A small-molecule ligand and the protein it binds are described below.
Small molecule (SMILES): CC(=O)N[C@@H]1[C@@H](O)[C@H](O)[C@@H](CO)O[C@H]1O

Sequence of chain 29.C:
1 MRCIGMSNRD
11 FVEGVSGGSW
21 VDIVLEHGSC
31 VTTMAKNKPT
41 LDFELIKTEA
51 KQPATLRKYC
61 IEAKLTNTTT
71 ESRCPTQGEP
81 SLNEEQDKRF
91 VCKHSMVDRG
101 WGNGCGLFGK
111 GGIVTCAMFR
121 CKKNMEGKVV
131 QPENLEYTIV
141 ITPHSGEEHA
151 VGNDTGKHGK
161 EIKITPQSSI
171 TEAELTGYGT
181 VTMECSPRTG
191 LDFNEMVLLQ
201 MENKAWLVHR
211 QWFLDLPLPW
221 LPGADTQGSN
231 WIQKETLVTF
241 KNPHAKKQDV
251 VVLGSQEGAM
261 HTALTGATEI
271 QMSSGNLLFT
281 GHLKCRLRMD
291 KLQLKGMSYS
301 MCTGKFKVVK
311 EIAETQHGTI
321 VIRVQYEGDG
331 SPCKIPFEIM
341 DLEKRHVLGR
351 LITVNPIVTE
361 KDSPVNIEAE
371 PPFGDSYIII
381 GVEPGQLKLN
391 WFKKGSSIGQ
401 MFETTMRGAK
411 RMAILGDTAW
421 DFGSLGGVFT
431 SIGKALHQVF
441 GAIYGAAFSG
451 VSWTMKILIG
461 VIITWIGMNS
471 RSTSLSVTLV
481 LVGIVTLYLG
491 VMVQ

Binding-site contacts:
Ligand atom C8 contacts residue MET118 of chain 29.C at 3.8 Å (hydrophobic).
Ligand atom O7 contacts residue SER300 of chain 31.E at 4.3 Å.
Ligand atom N2 contacts residue ASN67 of chain 29.C at 2.9 Å (h-bond).
Ligand atom C5 contacts residue ASN67 of chain 29.C at 3.7 Å.
Ligand atom O7 contacts residue ASN67 of chain 29.C at 3.3 Å (h-bond).
Ligand atom C1 contacts residue MET118 of chain 29.C at 4.1 Å (hydrophobic).
Ligand atom C7 contacts residue SER300 of chain 31.E at 3.4 Å.
Ligand atom C1 contacts residue ASN67 of chain 29.C at 1.4 Å.
Ligand atom N2 contacts residue SER300 of chain 31.E at 3.9 Å.
Ligand atom C8 contacts residue SER300 of chain 31.E at 1.9 Å.
Ligand atom C7 contacts residue PHE90 of chain 29.C at 4.2 Å (hydrophobic).
Ligand atom C8 contacts residue PHE90 of chain 29.C at 3.7 Å (hydrophobic).
Ligand atom C2 contacts residue MET118 of chain 29.C at 4.5 Å (hydrophobic).
Ligand atom C7 contacts residue ASN67 of chain 29.C at 3.3 Å.
Ligand atom C3 contacts residue ASN67 of chain 29.C at 3.8 Å.
Ligand atom C7 contacts residue MET118 of chain 29.C at 4.0 Å (hydrophobic).
Ligand atom N2 contacts residue MET118 of chain 29.C at 3.6 Å.
Ligand atom C8 contacts residue ARG89 of chain 29.C at 3.3 Å.
Ligand atom C4 contacts residue ASN67 of chain 29.C at 4.2 Å.
Ligand atom C2 contacts residue ASN67 of chain 29.C at 2.5 Å.
Ligand atom C8 contacts residue ASN67 of chain 29.C at 4.4 Å.
Ligand atom O7 contacts residue PHE90 of chain 29.C at 4.4 Å.
Ligand atom O5 contacts residue ASN67 of chain 29.C at 2.4 Å (h-bond).

Sequence of chain 31.E:
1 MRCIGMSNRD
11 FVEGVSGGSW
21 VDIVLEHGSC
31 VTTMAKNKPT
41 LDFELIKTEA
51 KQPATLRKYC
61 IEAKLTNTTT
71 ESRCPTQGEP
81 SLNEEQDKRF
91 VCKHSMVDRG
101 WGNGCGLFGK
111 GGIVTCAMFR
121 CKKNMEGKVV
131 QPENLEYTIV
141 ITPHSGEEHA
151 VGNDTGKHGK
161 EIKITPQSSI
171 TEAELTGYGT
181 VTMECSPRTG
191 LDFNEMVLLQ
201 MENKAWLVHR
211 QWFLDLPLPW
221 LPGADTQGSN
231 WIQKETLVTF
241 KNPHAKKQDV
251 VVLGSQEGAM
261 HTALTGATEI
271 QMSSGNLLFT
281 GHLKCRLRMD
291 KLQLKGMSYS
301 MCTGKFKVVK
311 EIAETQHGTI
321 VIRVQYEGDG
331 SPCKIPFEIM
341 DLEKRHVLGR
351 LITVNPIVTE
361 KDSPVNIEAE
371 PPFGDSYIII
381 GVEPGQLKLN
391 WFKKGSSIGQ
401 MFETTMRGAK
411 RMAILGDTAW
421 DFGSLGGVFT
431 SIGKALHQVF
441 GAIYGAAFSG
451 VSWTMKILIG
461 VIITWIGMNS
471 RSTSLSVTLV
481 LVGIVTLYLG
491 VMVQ